Sequence of chain 1.C:
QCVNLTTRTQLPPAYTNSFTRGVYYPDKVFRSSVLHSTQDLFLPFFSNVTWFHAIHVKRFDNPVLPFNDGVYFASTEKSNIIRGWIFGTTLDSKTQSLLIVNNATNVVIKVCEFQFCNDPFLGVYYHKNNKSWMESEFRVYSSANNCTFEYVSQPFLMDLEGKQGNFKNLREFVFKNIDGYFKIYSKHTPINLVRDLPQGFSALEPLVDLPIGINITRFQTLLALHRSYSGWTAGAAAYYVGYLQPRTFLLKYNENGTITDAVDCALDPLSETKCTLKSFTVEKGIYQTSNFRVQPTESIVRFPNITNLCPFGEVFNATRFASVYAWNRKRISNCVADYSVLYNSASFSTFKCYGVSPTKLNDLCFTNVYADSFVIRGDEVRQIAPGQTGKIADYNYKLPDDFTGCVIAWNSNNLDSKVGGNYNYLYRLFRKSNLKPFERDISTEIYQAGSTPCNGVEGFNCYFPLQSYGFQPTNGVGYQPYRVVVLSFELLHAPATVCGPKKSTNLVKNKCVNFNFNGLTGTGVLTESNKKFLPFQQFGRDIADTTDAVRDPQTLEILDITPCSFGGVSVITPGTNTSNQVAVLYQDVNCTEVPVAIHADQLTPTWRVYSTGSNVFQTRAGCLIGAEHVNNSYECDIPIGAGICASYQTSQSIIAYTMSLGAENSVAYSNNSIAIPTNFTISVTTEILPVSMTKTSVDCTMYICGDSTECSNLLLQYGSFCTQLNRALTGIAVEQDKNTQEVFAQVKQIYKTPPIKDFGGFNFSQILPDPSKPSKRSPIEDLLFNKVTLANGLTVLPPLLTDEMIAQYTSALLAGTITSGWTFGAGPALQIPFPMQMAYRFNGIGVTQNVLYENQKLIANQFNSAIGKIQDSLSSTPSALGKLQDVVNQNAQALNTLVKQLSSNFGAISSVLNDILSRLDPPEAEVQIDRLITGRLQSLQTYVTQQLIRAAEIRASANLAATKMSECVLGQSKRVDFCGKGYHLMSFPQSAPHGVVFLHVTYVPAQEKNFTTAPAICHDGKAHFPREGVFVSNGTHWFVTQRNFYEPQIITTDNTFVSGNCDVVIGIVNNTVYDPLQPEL

Binding-site contacts:
Ligand atom C2 contacts residue ASN331 of chain 1.C at 2.5 Å.
Ligand atom C6 contacts residue ASN331 of chain 1.C at 4.0 Å.
Ligand atom O7 contacts residue GLN580 of chain 1.C at 4.0 Å.
Ligand atom C3 contacts residue ASN331 of chain 1.C at 3.8 Å.
Ligand atom C7 contacts residue ASN331 of chain 1.C at 4.0 Å.
Ligand atom N2 contacts residue ASN331 of chain 1.C at 3.0 Å (h-bond).
Ligand atom C8 contacts residue GLN580 of chain 1.C at 3.0 Å.
Ligand atom C6 contacts residue THR333 of chain 1.C at 3.6 Å.
Ligand atom C6 contacts residue ILE332 of chain 1.C at 4.2 Å (hydrophobic).
Ligand atom C7 contacts residue GLN580 of chain 1.C at 3.3 Å.
Ligand atom C5 contacts residue ASN331 of chain 1.C at 3.7 Å.
Ligand atom N2 contacts residue GLN580 of chain 1.C at 3.4 Å (h-bond).
Ligand atom C6 contacts residue ASN334 of chain 1.C at 4.4 Å.
Ligand atom C4 contacts residue ASN331 of chain 1.C at 4.2 Å.
Ligand atom C2 contacts residue GLN580 of chain 1.C at 3.8 Å.
Ligand atom O5 contacts residue ASN331 of chain 1.C at 2.4 Å (h-bond).
Ligand atom O5 contacts residue ILE332 of chain 1.C at 4.1 Å.
Ligand atom O6 contacts residue ASN334 of chain 1.C at 3.6 Å.
Ligand atom C1 contacts residue ASN331 of chain 1.C at 1.4 Å.
Ligand atom O6 contacts residue THR333 of chain 1.C at 4.0 Å.
Ligand atom C1 contacts residue GLN580 of chain 1.C at 3.9 Å.

This protein binds this small molecule.
Small molecule (SMILES): CC(=O)N[C@@H]1[C@@H](O)[C@H](O)[C@@H](CO)O[C@H]1O